This protein binds this small molecule.
Small molecule (SMILES): CN(C)CCCn1cc(C2=C(c3c[nH]c4ccccc34)C(=O)NC2=O)c2ccccc21

Sequence of chain 1.A:
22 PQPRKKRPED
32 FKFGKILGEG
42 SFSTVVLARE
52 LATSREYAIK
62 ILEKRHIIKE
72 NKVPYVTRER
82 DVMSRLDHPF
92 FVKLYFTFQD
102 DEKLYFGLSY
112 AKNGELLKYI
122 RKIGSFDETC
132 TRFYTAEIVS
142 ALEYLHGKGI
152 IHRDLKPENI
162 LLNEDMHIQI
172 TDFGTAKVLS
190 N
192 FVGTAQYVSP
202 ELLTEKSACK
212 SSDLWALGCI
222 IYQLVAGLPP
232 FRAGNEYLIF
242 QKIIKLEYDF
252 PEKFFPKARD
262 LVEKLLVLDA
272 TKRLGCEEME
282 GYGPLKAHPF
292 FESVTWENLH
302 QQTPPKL

Binding-site contacts:
Ligand atom NAU contacts residue SER110 of chain 1.A at 3.0 Å (h-bond).
Ligand atom CAA contacts residue ASP173 of chain 1.A at 3.6 Å.
Ligand atom CAV contacts residue SER110 of chain 1.A at 3.6 Å.
Ligand atom NBC contacts residue GLU116 of chain 1.A at 3.8 Å.
Ligand atom OAX contacts residue SER110 of chain 1.A at 3.5 Å (h-bond).
Ligand atom CAB contacts residue THR172 of chain 1.A at 3.7 Å.
Ligand atom CAQ contacts residue GLY39 of chain 1.A at 3.8 Å.
Ligand atom CAY contacts residue ASN160 of chain 1.A at 3.8 Å.
Ligand atom OAX contacts residue ALA112 of chain 1.A at 3.1 Å (h-bond).
Ligand atom CAE contacts residue THR172 of chain 1.A at 3.5 Å.
Ligand atom CAI contacts residue LEU162 of chain 1.A at 3.4 Å (hydrophobic).
Ligand atom CBA contacts residue GLU116 of chain 1.A at 3.0 Å.
Ligand atom OAZ contacts residue THR172 of chain 1.A at 3.0 Å (h-bond).
Ligand atom CAJ contacts residue LEU162 of chain 1.A at 3.4 Å (hydrophobic).
Ligand atom CAR contacts residue LEU38 of chain 1.A at 2.9 Å (hydrophobic).
Ligand atom CAR contacts residue GLY39 of chain 1.A at 3.6 Å.
Ligand atom CAT contacts residue LEU162 of chain 1.A at 3.6 Å (hydrophobic).
Ligand atom CAW contacts residue THR172 of chain 1.A at 3.5 Å.
Ligand atom CAV contacts residue LEU162 of chain 1.A at 3.6 Å (hydrophobic).
Ligand atom CAS contacts residue LEU38 of chain 1.A at 3.2 Å (hydrophobic).
Ligand atom NAH contacts residue THR172 of chain 1.A at 3.5 Å.
Ligand atom CAC contacts residue THR172 of chain 1.A at 3.3 Å.
Ligand atom CAF contacts residue GOL1 of chain 1.D at 3.5 Å.
Ligand atom CAW contacts residue LEU162 of chain 1.A at 3.7 Å (hydrophobic).
Ligand atom CBE contacts residue GLU159 of chain 1.A at 3.7 Å.
Ligand atom CAD contacts residue THR172 of chain 1.A at 3.6 Å.
Ligand atom CAG contacts residue THR172 of chain 1.A at 3.6 Å.
Ligand atom OAX contacts residue ALA59 of chain 1.A at 3.7 Å.
Ligand atom NAU contacts residue LEU162 of chain 1.A at 3.6 Å.
Ligand atom CBD contacts residue GOL1 of chain 1.D at 3.0 Å.
Ligand atom CAF contacts residue ASP173 of chain 1.A at 3.6 Å.
Ligand atom CBB contacts residue GLU116 of chain 1.A at 3.2 Å.
Ligand atom CAY contacts residue GLU159 of chain 1.A at 3.3 Å.
Ligand atom CAQ contacts residue GOL1 of chain 1.D at 3.7 Å.
Ligand atom OAZ contacts residue VAL93 of chain 1.A at 3.7 Å.
Ligand atom OAX contacts residue TYR111 of chain 1.A at 3.4 Å.
Ligand atom OAZ contacts residue LEU109 of chain 1.A at 3.5 Å.
Ligand atom CAB contacts residue GOL1 of chain 1.D at 3.8 Å.
Ligand atom CBA contacts residue GLU159 of chain 1.A at 2.9 Å.
Ligand atom CAA contacts residue GOL1 of chain 1.D at 2.9 Å.